Sequence of chain 17.E:
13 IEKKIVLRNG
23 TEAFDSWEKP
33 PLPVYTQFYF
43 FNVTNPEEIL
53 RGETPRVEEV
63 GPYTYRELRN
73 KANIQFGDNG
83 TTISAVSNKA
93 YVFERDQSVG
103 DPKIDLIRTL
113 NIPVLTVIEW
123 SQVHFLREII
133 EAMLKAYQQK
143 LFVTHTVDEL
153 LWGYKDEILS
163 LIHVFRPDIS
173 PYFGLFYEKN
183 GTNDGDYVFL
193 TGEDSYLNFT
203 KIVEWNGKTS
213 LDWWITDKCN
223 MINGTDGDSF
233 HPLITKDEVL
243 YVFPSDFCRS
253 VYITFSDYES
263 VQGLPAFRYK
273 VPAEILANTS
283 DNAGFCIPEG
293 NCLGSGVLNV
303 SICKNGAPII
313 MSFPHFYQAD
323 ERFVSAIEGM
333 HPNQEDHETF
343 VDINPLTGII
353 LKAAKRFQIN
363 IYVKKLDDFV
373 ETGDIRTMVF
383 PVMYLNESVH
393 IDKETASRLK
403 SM

This small molecule binds to this protein.
Small molecule (SMILES): CC(=O)N[C@H]1[C@H](O[C@H]2[C@H](O)[C@@H](NC(C)=O)CO[C@@H]2CO)O[C@H](CO)[C@@H](O[C@@H]2O[C@H](CO)[C@@H](O)[C@H](O[C@H]3O[C@H](CO)[C@@H](O)[C@H](O)[C@@H]3O)[C@@H]2O)[C@@H]1O

Binding-site contacts:
Ligand atom C3 contacts residue LEU108 of chain 51.E at 3.5 Å (hydrophobic).
Ligand atom C5 contacts residue ARG110 of chain 51.E at 4.4 Å.
Ligand atom O6 contacts residue VAL45 of chain 51.E at 3.9 Å.
Ligand atom C7 contacts residue LEU108 of chain 51.E at 3.6 Å (hydrophobic).
Ligand atom C7 contacts residue ASN44 of chain 51.E at 3.4 Å.
Ligand atom N2 contacts residue ILE109 of chain 51.E at 4.5 Å.
Ligand atom C1 contacts residue ASN44 of chain 51.E at 1.4 Å.
Ligand atom C8 contacts residue VAL62 of chain 51.E at 3.8 Å (hydrophobic).
Ligand atom C1 contacts residue LEU108 of chain 51.E at 3.9 Å (hydrophobic).
Ligand atom C2 contacts residue LEU108 of chain 51.E at 3.5 Å (hydrophobic).
Ligand atom O6 contacts residue ARG110 of chain 51.E at 2.9 Å (salt-bridge).
Ligand atom C8 contacts residue LEU108 of chain 51.E at 3.7 Å (hydrophobic).
Ligand atom O7 contacts residue THR146 of chain 51.E at 3.3 Å.
Ligand atom C6 contacts residue ARG110 of chain 51.E at 3.5 Å.
Ligand atom C8 contacts residue ASN44 of chain 51.E at 4.5 Å.
Ligand atom N2 contacts residue ASN44 of chain 51.E at 2.9 Å (h-bond).
Ligand atom O5 contacts residue ASN44 of chain 51.E at 2.4 Å (h-bond).
Ligand atom C8 contacts residue ILE109 of chain 51.E at 3.8 Å (hydrophobic).
Ligand atom C2 contacts residue ASN44 of chain 51.E at 2.5 Å.
Ligand atom C7 contacts residue THR146 of chain 51.E at 4.2 Å.
Ligand atom O7 contacts residue ASN44 of chain 51.E at 3.7 Å.
Ligand atom O3 contacts residue LEU108 of chain 51.E at 4.0 Å.
Ligand atom C5 contacts residue ASN44 of chain 51.E at 3.7 Å.
Ligand atom C3 contacts residue ASN44 of chain 51.E at 3.8 Å.
Ligand atom C6 contacts residue GLU55 of chain 17.E at 3.5 Å.
Ligand atom C4 contacts residue ASN44 of chain 51.E at 4.3 Å.
Ligand atom C8 contacts residue THR146 of chain 51.E at 4.1 Å.
Ligand atom N2 contacts residue LEU108 of chain 51.E at 2.7 Å (h-bond).
Ligand atom O6 contacts residue GLU55 of chain 17.E at 3.7 Å.
Ligand atom O7 contacts residue LEU108 of chain 51.E at 3.7 Å.

Sequence of chain 51.E:
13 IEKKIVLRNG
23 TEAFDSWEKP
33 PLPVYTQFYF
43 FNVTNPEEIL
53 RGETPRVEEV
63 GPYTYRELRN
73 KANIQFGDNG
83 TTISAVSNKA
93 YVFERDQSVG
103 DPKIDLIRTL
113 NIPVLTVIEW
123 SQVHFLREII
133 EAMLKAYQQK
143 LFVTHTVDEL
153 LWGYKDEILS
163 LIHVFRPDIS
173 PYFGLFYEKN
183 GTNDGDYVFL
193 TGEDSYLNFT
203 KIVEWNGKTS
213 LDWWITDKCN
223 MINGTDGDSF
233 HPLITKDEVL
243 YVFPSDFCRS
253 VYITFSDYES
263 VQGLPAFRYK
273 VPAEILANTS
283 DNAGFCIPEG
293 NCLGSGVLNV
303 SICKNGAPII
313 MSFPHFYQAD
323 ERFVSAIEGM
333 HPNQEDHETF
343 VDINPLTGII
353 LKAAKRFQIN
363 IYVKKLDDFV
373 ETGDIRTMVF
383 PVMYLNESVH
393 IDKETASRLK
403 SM